The protein below binds the small molecule below.
Small molecule (SMILES): CC(=O)N[C@H]1[C@H](O[C@H]2[C@H](O)[C@@H](NC(C)=O)CO[C@@H]2CO)O[C@H](CO)[C@@H](O)[C@@H]1O

Sequence of chain 3.A:
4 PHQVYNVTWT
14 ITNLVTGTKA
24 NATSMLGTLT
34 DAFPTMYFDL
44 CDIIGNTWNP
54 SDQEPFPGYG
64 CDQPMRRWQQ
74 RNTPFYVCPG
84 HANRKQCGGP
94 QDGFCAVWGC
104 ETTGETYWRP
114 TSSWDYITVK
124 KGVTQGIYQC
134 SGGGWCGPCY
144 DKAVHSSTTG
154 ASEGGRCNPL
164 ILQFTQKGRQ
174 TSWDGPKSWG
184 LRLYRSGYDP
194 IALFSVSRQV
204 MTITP

Binding-site contacts:
Ligand atom C7 contacts residue PHE41 of chain 3.A at 4.3 Å (hydrophobic).
Ligand atom C1 contacts residue TYR40 of chain 3.A at 3.6 Å (hydrophobic).
Ligand atom C5 contacts residue ASN24 of chain 3.A at 3.7 Å.
Ligand atom O5 contacts residue ALA25 of chain 3.A at 4.1 Å.
Ligand atom O4 contacts residue TYR40 of chain 3.A at 4.4 Å.
Ligand atom O7 contacts residue TYR40 of chain 3.A at 3.5 Å (h-bond).
Ligand atom C4 contacts residue TYR40 of chain 3.A at 4.1 Å (hydrophobic).
Ligand atom C6 contacts residue ALA25 of chain 3.A at 4.4 Å (hydrophobic).
Ligand atom N2 contacts residue ASN24 of chain 3.A at 2.8 Å (h-bond).
Ligand atom C2 contacts residue TYR40 of chain 3.A at 3.9 Å (hydrophobic).
Ligand atom C7 contacts residue ASN24 of chain 3.A at 3.4 Å.
Ligand atom C2 contacts residue ASN24 of chain 3.A at 2.4 Å.
Ligand atom O5 contacts residue TYR40 of chain 3.A at 3.7 Å.
Ligand atom C8 contacts residue ARG159 of chain 3.A at 3.9 Å.
Ligand atom C5 contacts residue TYR40 of chain 3.A at 3.9 Å (hydrophobic).
Ligand atom O7 contacts residue PHE41 of chain 3.A at 3.2 Å.
Ligand atom C7 contacts residue TYR40 of chain 3.A at 4.3 Å (hydrophobic).
Ligand atom O5 contacts residue ASN24 of chain 3.A at 2.4 Å (h-bond).
Ligand atom O6 contacts residue THR26 of chain 3.A at 3.0 Å (h-bond).
Ligand atom C1 contacts residue ASN24 of chain 3.A at 1.4 Å.
Ligand atom C6 contacts residue THR26 of chain 3.A at 3.6 Å.
Ligand atom O6 contacts residue ALA25 of chain 3.A at 3.4 Å (h-bond).
Ligand atom C3 contacts residue ASN24 of chain 3.A at 3.8 Å.
Ligand atom O5 contacts residue THR26 of chain 3.A at 4.4 Å.
Ligand atom C4 contacts residue ASN24 of chain 3.A at 4.2 Å.
Ligand atom O7 contacts residue ASN24 of chain 3.A at 3.4 Å (h-bond).
Ligand atom N2 contacts residue TYR40 of chain 3.A at 4.5 Å.
Ligand atom O7 contacts residue ASP42 of chain 3.A at 4.0 Å.
Ligand atom C6 contacts residue TYR40 of chain 3.A at 3.7 Å (hydrophobic).